The small molecule below binds the protein below.
Small molecule (SMILES): NCC(=O)O

Binding-site contacts:
Ligand atom N contacts residue SER20 of chain 1.D at 3.9 Å.
Ligand atom C contacts residue ILE68 of chain 1.D at 4.3 Å (hydrophobic).
Ligand atom O contacts residue ILE68 of chain 1.D at 3.3 Å.
Ligand atom C contacts residue PHE61 of chain 1.D at 4.0 Å (hydrophobic).
Ligand atom N contacts residue PHE61 of chain 1.D at 4.0 Å.
Ligand atom OXT contacts residue PHE61 of chain 1.D at 4.0 Å.
Ligand atom CA contacts residue PHE61 of chain 1.D at 3.0 Å (hydrophobic).
Ligand atom OXT contacts residue LEU64 of chain 1.D at 3.8 Å.

Sequence of chain 1.D:
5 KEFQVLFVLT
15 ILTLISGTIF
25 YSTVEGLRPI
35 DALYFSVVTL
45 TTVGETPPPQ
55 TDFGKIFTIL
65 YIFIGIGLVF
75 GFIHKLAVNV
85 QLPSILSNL